Sequence of chain 1.A:
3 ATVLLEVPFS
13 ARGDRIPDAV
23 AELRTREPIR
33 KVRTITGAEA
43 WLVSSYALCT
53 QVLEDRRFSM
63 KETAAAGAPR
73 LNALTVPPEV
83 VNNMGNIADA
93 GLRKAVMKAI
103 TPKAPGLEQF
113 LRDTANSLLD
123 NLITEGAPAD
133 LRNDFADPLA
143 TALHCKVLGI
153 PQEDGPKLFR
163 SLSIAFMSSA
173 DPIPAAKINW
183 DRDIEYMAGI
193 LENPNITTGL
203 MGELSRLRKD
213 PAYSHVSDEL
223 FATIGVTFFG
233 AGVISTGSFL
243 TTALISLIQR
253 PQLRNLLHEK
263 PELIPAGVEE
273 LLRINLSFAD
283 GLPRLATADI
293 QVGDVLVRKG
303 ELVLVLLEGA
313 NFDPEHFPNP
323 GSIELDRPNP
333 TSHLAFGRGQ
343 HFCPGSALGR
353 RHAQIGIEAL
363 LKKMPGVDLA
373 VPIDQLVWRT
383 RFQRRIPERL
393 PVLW

This small molecule binds to this protein.
Small molecule (SMILES): Cc1cc(C[C@@H]2NC(=O)[C@H](Cc3ccc(O)cc3)NC2=O)cc(C)c1O

Binding-site contacts:
Ligand atom C17 contacts residue PHE168 of chain 1.A at 3.5 Å (hydrophobic).
Ligand atom N07 contacts residue HEM1 of chain 1.D at 3.4 Å (h-bond).
Ligand atom O21 contacts residue VAL78 of chain 1.A at 4.0 Å.
Ligand atom C06 contacts residue VAL82 of chain 1.A at 3.7 Å (hydrophobic).
Ligand atom C14 contacts residue PHE168 of chain 1.A at 3.6 Å (hydrophobic).
Ligand atom C02 contacts residue GLN385 of chain 1.A at 4.0 Å.
Ligand atom C05 contacts residue HEM1 of chain 1.D at 3.9 Å.
Ligand atom C12 contacts residue PHE168 of chain 1.A at 4.0 Å (hydrophobic).
Ligand atom C13 contacts residue THR229 of chain 1.A at 3.5 Å.
Ligand atom C06 contacts residue HEM1 of chain 1.D at 4.1 Å.
Ligand atom O21 contacts residue VAL83 of chain 1.A at 3.3 Å.
Ligand atom C22 contacts residue HEM1 of chain 1.D at 3.7 Å.
Ligand atom N07 contacts residue ASN85 of chain 1.A at 3.8 Å.
Ligand atom C14 contacts residue THR229 of chain 1.A at 3.9 Å.
Ligand atom C08 contacts residue ASN85 of chain 1.A at 3.7 Å.
Ligand atom C13 contacts residue PHE168 of chain 1.A at 3.9 Å (hydrophobic).
Ligand atom O09 contacts residue HEM1 of chain 1.D at 3.4 Å.
Ligand atom C20 contacts residue VAL82 of chain 1.A at 3.5 Å (hydrophobic).
Ligand atom C15 contacts residue PHE168 of chain 1.A at 3.5 Å (hydrophobic).
Ligand atom C08 contacts residue HEM1 of chain 1.D at 4.1 Å.
Ligand atom C24 contacts residue HEM1 of chain 1.D at 3.4 Å.
Ligand atom O26 contacts residue PHE168 of chain 1.A at 3.5 Å.
Ligand atom O16 contacts residue ALA167 of chain 1.A at 3.4 Å.
Ligand atom C18 contacts residue PHE168 of chain 1.A at 3.8 Å (hydrophobic).
Ligand atom C05 contacts residue MET62 of chain 1.A at 3.6 Å (hydrophobic).
Ligand atom C17 contacts residue VAL78 of chain 1.A at 3.5 Å (hydrophobic).
Ligand atom O09 contacts residue ASN85 of chain 1.A at 2.9 Å (h-bond).
Ligand atom C01 contacts residue GLN385 of chain 1.A at 2.7 Å.
Ligand atom N07 contacts residue VAL82 of chain 1.A at 3.9 Å.
Ligand atom C20 contacts residue VAL83 of chain 1.A at 3.9 Å (hydrophobic).
Ligand atom O16 contacts residue PHE168 of chain 1.A at 3.8 Å.
Ligand atom C06 contacts residue VAL83 of chain 1.A at 3.7 Å (hydrophobic).
Ligand atom C15 contacts residue VAL78 of chain 1.A at 3.8 Å (hydrophobic).
Ligand atom N19 contacts residue VAL82 of chain 1.A at 3.8 Å.
Ligand atom O26 contacts residue ARG386 of chain 1.A at 3.3 Å (salt-bridge).
Ligand atom C13 contacts residue ALA233 of chain 1.A at 4.1 Å (hydrophobic).
Ligand atom C05 contacts residue VAL83 of chain 1.A at 4.1 Å (hydrophobic).
Ligand atom O26 contacts residue GLN385 of chain 1.A at 4.0 Å.
Ligand atom O21 contacts residue VAL82 of chain 1.A at 3.7 Å.
Ligand atom O16 contacts residue VAL78 of chain 1.A at 3.9 Å.